Binding-site contacts:
Ligand atom C23 contacts residue CYS77 of chain 1.C at 3.1 Å (hydrophobic).
Ligand atom C11 contacts residue GLN100 of chain 1.C at 4.2 Å.
Ligand atom C11 contacts residue GLN104 of chain 1.C at 3.7 Å.
Ligand atom C01 contacts residue GLN104 of chain 1.C at 3.5 Å.
Ligand atom C23 contacts residue VAL14 of chain 1.C at 4.5 Å (hydrophobic).
Ligand atom C14 contacts residue TYR101 of chain 1.C at 4.4 Å (hydrophobic).
Ligand atom N20 contacts residue GLN104 of chain 1.C at 4.1 Å.
Ligand atom S24 contacts residue VAL14 of chain 1.C at 4.1 Å.
Ligand atom C05 contacts residue GLN104 of chain 1.C at 3.6 Å.
Ligand atom S24 contacts residue PHE83 of chain 1.C at 3.8 Å.
Ligand atom S24 contacts residue CYS77 of chain 1.C at 2.0 Å (h-bond).
Ligand atom F16 contacts residue TYR101 of chain 1.C at 4.3 Å.
Ligand atom C06 contacts residue GLN104 of chain 1.C at 4.1 Å.
Ligand atom C07 contacts residue GLN100 of chain 1.C at 4.4 Å.
Ligand atom F17 contacts residue TYR101 of chain 1.C at 3.5 Å.
Ligand atom O12 contacts residue GLN100 of chain 1.C at 3.6 Å (h-bond).
Ligand atom F17 contacts residue GLN100 of chain 1.C at 4.5 Å.
Ligand atom C08 contacts residue GLN100 of chain 1.C at 3.9 Å.
Ligand atom S24 contacts residue VAL12 of chain 1.C at 4.2 Å.
Ligand atom C14 contacts residue GLN104 of chain 1.C at 3.5 Å.
Ligand atom F17 contacts residue GLN104 of chain 1.C at 3.3 Å.
Ligand atom F16 contacts residue GLN104 of chain 1.C at 3.4 Å.
Ligand atom C18 contacts residue GLN104 of chain 1.C at 4.0 Å.
Ligand atom F16 contacts residue GLN100 of chain 1.C at 3.7 Å.
Ligand atom N04 contacts residue GLN104 of chain 1.C at 3.6 Å (h-bond).
Ligand atom O19 contacts residue TYR101 of chain 1.C at 4.5 Å.
Ligand atom C02 contacts residue GLN104 of chain 1.C at 3.2 Å.
Ligand atom C22 contacts residue CYS77 of chain 1.C at 3.5 Å (hydrophobic).
Ligand atom C23 contacts residue ARG73 of chain 1.C at 4.5 Å.
Ligand atom F15 contacts residue TYR101 of chain 1.C at 4.0 Å.
Ligand atom C10 contacts residue GLN100 of chain 1.C at 3.6 Å.
Ligand atom C13 contacts residue GLN100 of chain 1.C at 4.4 Å.
Ligand atom C21 contacts residue ARG73 of chain 1.C at 3.9 Å.
Ligand atom N03 contacts residue GLN104 of chain 1.C at 3.6 Å.
Ligand atom C09 contacts residue GLN100 of chain 1.C at 3.4 Å.

Sequence of chain 1.C:
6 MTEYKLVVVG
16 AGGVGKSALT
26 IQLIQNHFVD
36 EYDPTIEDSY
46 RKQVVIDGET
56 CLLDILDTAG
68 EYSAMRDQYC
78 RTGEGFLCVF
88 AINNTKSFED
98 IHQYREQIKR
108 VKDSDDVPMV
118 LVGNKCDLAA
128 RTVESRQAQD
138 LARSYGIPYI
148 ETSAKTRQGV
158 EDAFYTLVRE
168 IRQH

This protein binds this small molecule.
Small molecule (SMILES): COc1ccc(-n2ncc(C(=O)NCCCS)c2C(F)(F)F)cc1